The protein below binds the small molecule below.
Small molecule (SMILES): CCCCCCC[C@H]1C(=O)O[C@H](C)[C@H](NC(=O)c2cccc(NC=O)c2O)C(=O)O[C@@H](C)[C@@H]1OC(=O)[C@H](C)CC

Sequence of chain 1.M:
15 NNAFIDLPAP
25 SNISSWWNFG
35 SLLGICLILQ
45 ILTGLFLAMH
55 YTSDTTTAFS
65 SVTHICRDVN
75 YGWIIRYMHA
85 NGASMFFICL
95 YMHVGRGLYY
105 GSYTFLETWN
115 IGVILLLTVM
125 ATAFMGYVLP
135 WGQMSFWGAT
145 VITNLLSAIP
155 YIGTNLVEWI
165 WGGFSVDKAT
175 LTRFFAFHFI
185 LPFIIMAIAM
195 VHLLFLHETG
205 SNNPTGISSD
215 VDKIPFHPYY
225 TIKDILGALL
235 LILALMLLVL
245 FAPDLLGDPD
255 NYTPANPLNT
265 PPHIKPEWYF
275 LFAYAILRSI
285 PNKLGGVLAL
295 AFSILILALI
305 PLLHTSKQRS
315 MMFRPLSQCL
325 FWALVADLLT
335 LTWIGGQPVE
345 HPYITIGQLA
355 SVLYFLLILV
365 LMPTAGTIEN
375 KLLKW

Binding-site contacts:
Ligand atom O4 contacts residue HEM1 of chain 1.ZA at 3.2 Å.
Ligand atom O2 contacts residue TRP31 of chain 1.M at 3.5 Å.
Ligand atom C6 contacts residue HEM1 of chain 1.ZA at 3.6 Å.
Ligand atom O4 contacts residue LEU197 of chain 1.M at 3.1 Å.
Ligand atom C2 contacts residue PHE220 of chain 1.M at 3.7 Å (hydrophobic).
Ligand atom C2 contacts residue TRP31 of chain 1.M at 3.7 Å (hydrophobic).
Ligand atom C25 contacts residue MET190 of chain 1.M at 3.8 Å (hydrophobic).
Ligand atom C8 contacts residue TYR224 of chain 1.M at 3.8 Å (hydrophobic).
Ligand atom C10 contacts residue ALA17 of chain 1.M at 3.7 Å (hydrophobic).
Ligand atom O1 contacts residue SER35 of chain 1.M at 3.8 Å.
Ligand atom O1 contacts residue ASP228 of chain 1.M at 2.6 Å (salt-bridge).
Ligand atom N1 contacts residue ASP228 of chain 1.M at 2.8 Å (salt-bridge).
Ligand atom C5 contacts residue PHE220 of chain 1.M at 3.7 Å (hydrophobic).
Ligand atom N1 contacts residue TRP31 of chain 1.M at 3.4 Å (h-bond).
Ligand atom C5 contacts residue HEM1 of chain 1.ZA at 3.8 Å.
Ligand atom C8 contacts residue ASP228 of chain 1.M at 3.3 Å.
Ligand atom C9 contacts residue HEM1 of chain 1.ZA at 3.7 Å.
Ligand atom C11 contacts residue LEU197 of chain 1.M at 3.6 Å (hydrophobic).
Ligand atom O7 contacts residue SER35 of chain 1.M at 3.1 Å.
Ligand atom C8 contacts residue TRP31 of chain 1.M at 3.4 Å (hydrophobic).
Ligand atom C27 contacts residue GLY38 of chain 1.M at 3.8 Å.
Ligand atom C3 contacts residue ILE27 of chain 1.M at 3.6 Å (hydrophobic).
Ligand atom C1 contacts residue HEM1 of chain 1.ZA at 3.8 Å.
Ligand atom N2 contacts residue HEM1 of chain 1.ZA at 3.8 Å.
Ligand atom O6 contacts residue LEU197 of chain 1.M at 3.4 Å.
Ligand atom O2 contacts residue ILE27 of chain 1.M at 3.5 Å.
Ligand atom O9 contacts residue MET194 of chain 1.M at 3.5 Å.
Ligand atom O9 contacts residue LEU197 of chain 1.M at 3.8 Å.
Ligand atom C4 contacts residue SER205 of chain 1.M at 3.5 Å.
Ligand atom C6 contacts residue PHE220 of chain 1.M at 3.4 Å (hydrophobic).
Ligand atom C25 contacts residue LEU41 of chain 1.M at 3.7 Å (hydrophobic).
Ligand atom C20 contacts residue HEM1 of chain 1.ZA at 3.3 Å.
Ligand atom O7 contacts residue HEM1 of chain 1.ZA at 3.7 Å.
Ligand atom C12 contacts residue LEU197 of chain 1.M at 3.4 Å (hydrophobic).
Ligand atom C27 contacts residue LEU197 of chain 1.M at 3.8 Å (hydrophobic).
Ligand atom C23 contacts residue MET190 of chain 1.M at 3.7 Å (hydrophobic).
Ligand atom C1 contacts residue ASP228 of chain 1.M at 3.8 Å.
Ligand atom O1 contacts residue PHE220 of chain 1.M at 3.6 Å.
Ligand atom O2 contacts residue TYR224 of chain 1.M at 3.3 Å.
Ligand atom C1 contacts residue PHE220 of chain 1.M at 3.4 Å (hydrophobic).